Sequence of chain 1.A:
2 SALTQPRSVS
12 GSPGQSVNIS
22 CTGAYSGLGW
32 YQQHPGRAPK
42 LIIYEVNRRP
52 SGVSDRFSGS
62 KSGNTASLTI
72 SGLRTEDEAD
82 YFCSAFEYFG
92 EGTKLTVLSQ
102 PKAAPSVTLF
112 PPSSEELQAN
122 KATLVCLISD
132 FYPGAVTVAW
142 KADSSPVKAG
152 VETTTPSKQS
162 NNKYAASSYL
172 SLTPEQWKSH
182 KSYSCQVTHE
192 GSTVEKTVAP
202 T

Binding-site contacts:
Ligand atom C5 contacts residue ASN19 of chain 1.A at 3.7 Å.
Ligand atom O5 contacts residue ASN19 of chain 1.A at 2.4 Å (h-bond).
Ligand atom C2 contacts residue ASN19 of chain 1.A at 2.5 Å.
Ligand atom C3 contacts residue ASN19 of chain 1.A at 3.8 Å.
Ligand atom C8 contacts residue ASN19 of chain 1.A at 4.4 Å.
Ligand atom C7 contacts residue SER68 of chain 1.A at 4.5 Å.
Ligand atom C1 contacts residue ASN19 of chain 1.A at 1.4 Å.
Ligand atom O7 contacts residue THR70 of chain 1.A at 4.2 Å.
Ligand atom N2 contacts residue ASN19 of chain 1.A at 2.9 Å (h-bond).
Ligand atom C8 contacts residue SER68 of chain 1.A at 3.5 Å.
Ligand atom C4 contacts residue ASN19 of chain 1.A at 4.2 Å.
Ligand atom C8 contacts residue SER61 of chain 1.A at 4.2 Å.
Ligand atom O7 contacts residue ASN19 of chain 1.A at 3.2 Å (h-bond).
Ligand atom C7 contacts residue ASN19 of chain 1.A at 3.2 Å.

A protein and the small-molecule ligand that binds it are described below.
Small molecule (SMILES): CC(=O)N[C@H]1[C@H](O[C@H]2[C@H](O)[C@@H](NC(C)=O)CO[C@@H]2CO)O[C@H](CO)[C@@H](O)[C@@H]1O